Binding-site contacts:
Ligand atom C2 contacts residue ASN13 of chain 1.A at 2.5 Å.
Ligand atom C7 contacts residue ASN13 of chain 1.A at 3.9 Å.
Ligand atom C5 contacts residue ASN13 of chain 1.A at 3.6 Å.
Ligand atom N2 contacts residue GLY9 of chain 1.A at 4.2 Å.
Ligand atom C7 contacts residue PHE8 of chain 1.A at 4.2 Å (hydrophobic).
Ligand atom N2 contacts residue VAL37 of chain 1.A at 4.2 Å.
Ligand atom O7 contacts residue PHE8 of chain 1.A at 4.0 Å.
Ligand atom C8 contacts residue LEU38 of chain 1.A at 4.0 Å (hydrophobic).
Ligand atom C7 contacts residue GLY9 of chain 1.A at 3.6 Å.
Ligand atom O3 contacts residue VAL37 of chain 1.A at 2.6 Å.
Ligand atom C8 contacts residue GLY9 of chain 1.A at 3.9 Å.
Ligand atom O7 contacts residue GLY9 of chain 1.A at 3.2 Å.
Ligand atom O7 contacts residue ASN13 of chain 1.A at 4.3 Å.
Ligand atom C4 contacts residue ASN13 of chain 1.A at 4.1 Å.
Ligand atom N2 contacts residue ASN13 of chain 1.A at 3.0 Å (h-bond).
Ligand atom O7 contacts residue VAL37 of chain 1.A at 3.6 Å.
Ligand atom C8 contacts residue PHE12 of chain 1.A at 3.7 Å (hydrophobic).
Ligand atom C1 contacts residue ASN13 of chain 1.A at 1.4 Å.
Ligand atom C8 contacts residue PHE8 of chain 1.A at 3.7 Å (hydrophobic).
Ligand atom C3 contacts residue ASN13 of chain 1.A at 3.8 Å.
Ligand atom C3 contacts residue VAL37 of chain 1.A at 4.0 Å (hydrophobic).
Ligand atom C7 contacts residue VAL37 of chain 1.A at 3.8 Å (hydrophobic).
Ligand atom O5 contacts residue ASN13 of chain 1.A at 2.2 Å (h-bond).
Ligand atom C8 contacts residue VAL37 of chain 1.A at 3.9 Å (hydrophobic).

Sequence of chain 1.A:
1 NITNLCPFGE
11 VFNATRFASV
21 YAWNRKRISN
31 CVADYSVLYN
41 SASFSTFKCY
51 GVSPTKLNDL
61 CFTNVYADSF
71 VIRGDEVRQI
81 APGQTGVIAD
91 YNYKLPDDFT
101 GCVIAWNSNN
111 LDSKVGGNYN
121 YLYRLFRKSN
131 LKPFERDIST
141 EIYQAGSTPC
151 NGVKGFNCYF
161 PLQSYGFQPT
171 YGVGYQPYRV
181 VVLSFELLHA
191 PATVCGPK

A protein and the small-molecule ligand that binds it are described below.
Small molecule (SMILES): CC(=O)N[C@@H]1[C@@H](O)[C@H](O)[C@@H](CO)O[C@H]1O